A protein and the small-molecule ligand that binds it are described below.
Small molecule (SMILES): CO[C@@H]1[C@@H](O)[C@H](C)O[C@@H](O[C@H]2[C@@H](O[C@@H]3CO[C@@H](O[C@H]4[C@@H](O[C@H]5O[C@H](C)[C@@H](O)[C@H](O[C@H]6O[C@H](CO)[C@@H](O)[C@H](O)[C@@H]6O)[C@@H]5O)[C@H](O[C@H]5O[C@H](CO)[C@H](O)[C@H](O)[C@H]5O)[C@H](O[C@H]5[C@H](O[C@@H]6OC[C@@H](O)[C@H](O)[C@H]6O)[C@@H](CO)OC[C@@H]5O)O[C@H]4C)[C@H](O)[C@H]3O)O[C@@H](C)[C@H](O)[C@H]2O)[C@@H]1OC

Sequence of chain 2.C:
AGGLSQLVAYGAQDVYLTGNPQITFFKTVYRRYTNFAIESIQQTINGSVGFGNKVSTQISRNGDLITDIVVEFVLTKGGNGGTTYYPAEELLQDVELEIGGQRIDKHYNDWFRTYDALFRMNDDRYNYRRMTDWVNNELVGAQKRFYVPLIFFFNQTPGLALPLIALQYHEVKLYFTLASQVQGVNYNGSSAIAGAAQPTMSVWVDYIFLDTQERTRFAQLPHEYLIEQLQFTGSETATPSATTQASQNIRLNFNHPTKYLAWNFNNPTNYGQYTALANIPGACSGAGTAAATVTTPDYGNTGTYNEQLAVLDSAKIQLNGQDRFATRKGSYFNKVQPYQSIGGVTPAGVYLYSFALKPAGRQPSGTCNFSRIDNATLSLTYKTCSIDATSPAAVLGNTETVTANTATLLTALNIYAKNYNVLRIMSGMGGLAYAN

Sequence of chain 1.C:
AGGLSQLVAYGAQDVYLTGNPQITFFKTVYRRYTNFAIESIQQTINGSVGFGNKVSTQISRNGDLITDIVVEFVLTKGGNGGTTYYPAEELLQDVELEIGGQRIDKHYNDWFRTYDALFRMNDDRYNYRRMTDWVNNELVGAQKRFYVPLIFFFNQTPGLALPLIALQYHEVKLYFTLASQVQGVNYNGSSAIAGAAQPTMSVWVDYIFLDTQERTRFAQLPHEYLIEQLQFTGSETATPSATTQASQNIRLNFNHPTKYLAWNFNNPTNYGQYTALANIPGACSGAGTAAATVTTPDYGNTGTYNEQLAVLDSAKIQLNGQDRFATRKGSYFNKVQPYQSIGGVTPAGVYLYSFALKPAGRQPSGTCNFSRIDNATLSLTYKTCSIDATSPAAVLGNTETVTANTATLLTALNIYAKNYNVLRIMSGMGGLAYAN

Binding-site contacts:
Ligand atom O5 contacts residue GLY81 of chain 1.C at 3.7 Å.
Ligand atom O3 contacts residue SER285 of chain 1.C at 3.5 Å.
Ligand atom C5 contacts residue GLY81 of chain 1.C at 3.7 Å.
Ligand atom C3 contacts residue ASN301 of chain 1.C at 3.8 Å.
Ligand atom O5 contacts residue GLY82 of chain 1.C at 3.8 Å.
Ligand atom O2 contacts residue ASN301 of chain 1.C at 2.8 Å (h-bond).
Ligand atom C5 contacts residue ASP298 of chain 1.C at 3.7 Å.
Ligand atom O3 contacts residue CYS284 of chain 1.C at 3.6 Å.
Ligand atom O2 contacts residue ASP298 of chain 1.C at 2.8 Å (salt-bridge).
Ligand atom O6 contacts residue GLY82 of chain 1.C at 2.4 Å (h-bond).
Ligand atom C2 contacts residue ASP298 of chain 1.C at 3.4 Å.
Ligand atom O3 contacts residue ASN80 of chain 1.C at 3.6 Å.
Ligand atom O2 contacts residue ASN80 of chain 1.C at 3.8 Å.
Ligand atom O5 contacts residue ASN301 of chain 1.C at 2.3 Å (h-bond).
Ligand atom C2 contacts residue GLY81 of chain 1.C at 3.7 Å.
Ligand atom O3 contacts residue GLY286 of chain 1.C at 2.5 Å (h-bond).
Ligand atom C1 contacts residue ASN301 of chain 1.C at 1.5 Å.
Ligand atom O3 contacts residue BGC1 of chain 2.M at 3.2 Å (h-bond).
Ligand atom C6 contacts residue GLY82 of chain 1.C at 3.3 Å.
Ligand atom C6 contacts residue ASN137 of chain 1.C at 3.5 Å.
Ligand atom C24 contacts residue BGC1 of chain 2.M at 3.7 Å.
Ligand atom O3 contacts residue LEU139 of chain 1.C at 3.8 Å.
Ligand atom C5 contacts residue ASN301 of chain 1.C at 3.6 Å.
Ligand atom C3 contacts residue GLY286 of chain 1.C at 3.7 Å.
Ligand atom O5 contacts residue GLY81 of chain 1.C at 3.4 Å.
Ligand atom C4 contacts residue ASP298 of chain 1.C at 3.4 Å.
Ligand atom O6 contacts residue ASP298 of chain 1.C at 3.4 Å (salt-bridge).
Ligand atom C6 contacts residue LEU139 of chain 1.C at 3.8 Å (hydrophobic).
Ligand atom O4 contacts residue GLY286 of chain 1.C at 3.5 Å (h-bond).
Ligand atom O2 contacts residue GLY81 of chain 1.C at 3.1 Å (h-bond).
Ligand atom C1 contacts residue GLY81 of chain 1.C at 3.6 Å.
Ligand atom O4 contacts residue SER285 of chain 1.C at 3.0 Å (h-bond).
Ligand atom C27 contacts residue BGC1 of chain 2.M at 3.5 Å.
Ligand atom C2 contacts residue ASN301 of chain 1.C at 2.4 Å.
Ligand atom O2 contacts residue LEU139 of chain 1.C at 3.8 Å.
Ligand atom O2 contacts residue GLY82 of chain 1.C at 3.5 Å.
Ligand atom C6 contacts residue GLY81 of chain 1.C at 3.4 Å.
Ligand atom C3 contacts residue ASP298 of chain 1.C at 3.9 Å.
Ligand atom O6 contacts residue TYR299 of chain 1.C at 3.8 Å.
Ligand atom C1 contacts residue ASP298 of chain 1.C at 3.8 Å.